The small molecule below binds the protein below.
Small molecule (SMILES): Cc1nc2ccc(C#Cc3nc(-c4ccccc4)cn3C)nn2c1CO

Binding-site contacts:
Ligand atom N06 contacts residue PHE283 of chain 1.D at 3.4 Å.
Ligand atom C10 contacts residue ILE246 of chain 1.D at 3.6 Å (hydrophobic).
Ligand atom N19 contacts residue MET267 of chain 1.D at 3.4 Å.
Ligand atom C10 contacts residue VAL232 of chain 1.D at 3.6 Å (hydrophobic).
Ligand atom N09 contacts residue LEU229 of chain 1.D at 3.5 Å.
Ligand atom C07 contacts residue ILE246 of chain 1.D at 3.5 Å (hydrophobic).
Ligand atom C14 contacts residue MET267 of chain 1.D at 3.6 Å (hydrophobic).
Ligand atom C20 contacts residue MET267 of chain 1.D at 3.5 Å (hydrophobic).
Ligand atom C01 contacts residue PHE283 of chain 1.D at 3.4 Å (hydrophobic).
Ligand atom C10 contacts residue GLN280 of chain 1.D at 3.4 Å.
Ligand atom N04 contacts residue PHE283 of chain 1.D at 3.5 Å.
Ligand atom C18 contacts residue TYR247 of chain 1.D at 3.6 Å (hydrophobic).
Ligand atom C12 contacts residue ILE246 of chain 1.D at 3.6 Å (hydrophobic).
Ligand atom C25 contacts residue PRO266 of chain 1.D at 3.6 Å (hydrophobic).
Ligand atom C12 contacts residue LEU229 of chain 1.D at 3.5 Å (hydrophobic).
Ligand atom C23 contacts residue LYS272 of chain 1.D at 3.6 Å.
Ligand atom C13 contacts residue GLN280 of chain 1.D at 3.4 Å.
Ligand atom C17 contacts residue GLY279 of chain 1.D at 3.5 Å.
Ligand atom C15 contacts residue TYR247 of chain 1.D at 3.2 Å (hydrophobic).
Ligand atom O11 contacts residue GLN280 of chain 1.D at 2.7 Å (h-bond).
Ligand atom N19 contacts residue GLY279 of chain 1.D at 3.6 Å.
Ligand atom C08 contacts residue ILE246 of chain 1.D at 3.5 Å (hydrophobic).
Ligand atom C02 contacts residue PHE283 of chain 1.D at 3.4 Å (hydrophobic).
Ligand atom C15 contacts residue MET267 of chain 1.D at 3.3 Å (hydrophobic).
Ligand atom C03 contacts residue PHE283 of chain 1.D at 3.5 Å (hydrophobic).
Ligand atom C05 contacts residue PHE283 of chain 1.D at 3.4 Å (hydrophobic).
Ligand atom N16 contacts residue GLY279 of chain 1.D at 3.4 Å (h-bond).
Ligand atom C12 contacts residue SER231 of chain 1.D at 3.3 Å.
Ligand atom C24 contacts residue LYS272 of chain 1.D at 3.5 Å.
Ligand atom C21 contacts residue GLY279 of chain 1.D at 3.4 Å.
Ligand atom C15 contacts residue GLY279 of chain 1.D at 3.5 Å.
Ligand atom C23 contacts residue GLU275 of chain 1.D at 3.5 Å.
Ligand atom C14 contacts residue TYR247 of chain 1.D at 3.3 Å (hydrophobic).
Ligand atom C14 contacts residue GLN280 of chain 1.D at 3.6 Å.
Ligand atom N04 contacts residue GLN280 of chain 1.D at 3.4 Å (h-bond).
Ligand atom N16 contacts residue MET267 of chain 1.D at 3.7 Å.
Ligand atom C22 contacts residue TYR247 of chain 1.D at 3.7 Å (hydrophobic).
Ligand atom C18 contacts residue GLY279 of chain 1.D at 3.2 Å.
Ligand atom N19 contacts residue TYR247 of chain 1.D at 2.5 Å (h-bond).
Ligand atom O11 contacts residue ILE246 of chain 1.D at 3.4 Å.

Sequence of chain 1.D:
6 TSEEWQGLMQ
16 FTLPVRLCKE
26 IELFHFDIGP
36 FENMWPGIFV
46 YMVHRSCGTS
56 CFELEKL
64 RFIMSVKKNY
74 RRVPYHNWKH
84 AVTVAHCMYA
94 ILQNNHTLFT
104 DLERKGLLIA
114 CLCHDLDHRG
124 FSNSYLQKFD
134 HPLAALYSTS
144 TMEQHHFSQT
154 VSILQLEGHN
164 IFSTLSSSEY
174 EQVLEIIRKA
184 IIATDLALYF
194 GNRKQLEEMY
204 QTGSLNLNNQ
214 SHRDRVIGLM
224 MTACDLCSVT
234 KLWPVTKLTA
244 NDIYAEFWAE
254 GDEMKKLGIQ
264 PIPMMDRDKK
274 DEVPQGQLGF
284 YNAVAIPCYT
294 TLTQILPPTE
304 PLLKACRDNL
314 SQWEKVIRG